Sequence of chain 2.A:
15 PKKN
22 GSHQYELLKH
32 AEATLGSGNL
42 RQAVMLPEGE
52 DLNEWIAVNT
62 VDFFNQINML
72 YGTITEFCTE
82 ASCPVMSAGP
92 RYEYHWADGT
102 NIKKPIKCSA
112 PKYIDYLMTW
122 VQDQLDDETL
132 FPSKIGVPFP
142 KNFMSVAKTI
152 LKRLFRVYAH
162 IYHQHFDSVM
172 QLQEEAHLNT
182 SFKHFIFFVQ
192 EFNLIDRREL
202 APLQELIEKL

Binding-site contacts:
Ligand atom O2P contacts residue ARG157 of chain 2.A at 3.0 Å (salt-bridge).
Ligand atom CG1 contacts residue TYR93 of chain 2.A at 3.9 Å (hydrophobic).
Ligand atom CD1 contacts residue TYR93 of chain 2.A at 4.0 Å (hydrophobic).
Ligand atom CA contacts residue HIS96 of chain 2.A at 3.2 Å.
Ligand atom C contacts residue GLU94 of chain 2.A at 3.8 Å.
Ligand atom CG contacts residue TYR95 of chain 2.A at 3.7 Å (hydrophobic).
Ligand atom O1P contacts residue GLU200 of chain 2.A at 4.0 Å.
Ligand atom CB contacts residue ARG92 of chain 2.A at 3.9 Å.
Ligand atom O contacts residue TYR95 of chain 2.A at 3.3 Å.
Ligand atom N contacts residue ARG92 of chain 2.A at 2.9 Å (salt-bridge).
Ligand atom CA contacts residue PRO106 of chain 2.A at 3.9 Å (hydrophobic).
Ligand atom C contacts residue ARG92 of chain 2.A at 3.5 Å.
Ligand atom CG2 contacts residue HIS96 of chain 2.A at 3.9 Å.
Ligand atom O contacts residue ARG92 of chain 2.A at 3.6 Å.
Ligand atom CA contacts residue ARG92 of chain 2.A at 4.0 Å.
Ligand atom O contacts residue HIS96 of chain 2.A at 3.0 Å (h-bond).
Ligand atom O contacts residue GLU94 of chain 2.A at 3.0 Å (salt-bridge).
Ligand atom CE contacts residue ARG199 of chain 2.A at 3.7 Å.
Ligand atom CE contacts residue TYR93 of chain 2.A at 3.8 Å (hydrophobic).
Ligand atom C contacts residue GLU94 of chain 2.A at 3.9 Å.
Ligand atom O contacts residue TYR93 of chain 2.A at 3.6 Å.
Ligand atom C contacts residue HIS96 of chain 2.A at 3.7 Å.
Ligand atom ND2 contacts residue ARG92 of chain 2.A at 3.5 Å (salt-bridge).
Ligand atom SD contacts residue TYR95 of chain 2.A at 3.6 Å.
Ligand atom CG2 contacts residue HIS96 of chain 2.A at 3.9 Å.
Ligand atom O1P contacts residue ARG157 of chain 2.A at 2.8 Å (salt-bridge).
Ligand atom CA contacts residue ARG92 of chain 2.A at 3.1 Å.
Ligand atom CB contacts residue HIS96 of chain 2.A at 3.7 Å.
Ligand atom N contacts residue PRO106 of chain 2.A at 3.6 Å.
Ligand atom N contacts residue GLU94 of chain 2.A at 2.9 Å (salt-bridge).
Ligand atom CA contacts residue GLU94 of chain 2.A at 3.7 Å.
Ligand atom CG contacts residue PRO91 of chain 2.A at 3.9 Å (hydrophobic).
Ligand atom CG2 contacts residue ARG92 of chain 2.A at 3.6 Å.
Ligand atom P contacts residue ARG157 of chain 2.A at 3.5 Å.
Ligand atom O1P contacts residue LYS153 of chain 2.A at 3.6 Å.
Ligand atom SD contacts residue GLU200 of chain 2.A at 3.5 Å (salt-bridge).
Ligand atom CA contacts residue GLU94 of chain 2.A at 3.7 Å.
Ligand atom ND2 contacts residue PRO91 of chain 2.A at 3.2 Å (h-bond).
Ligand atom CB contacts residue GLU94 of chain 2.A at 3.8 Å.
Ligand atom O2P contacts residue ARG154 of chain 2.A at 3.9 Å.

This protein binds this small molecule.
Small molecule (SMILES): CC[C@H](C)[C@H](NC(=O)[C@@H](NC(=O)[C@H](CCSC)NC(=O)[C@@H](N)[C@@H](C)OP(=O)(O)O)C(C)C)C(=O)N[C@H](C)CC(N)=O